A protein and the small-molecule ligand that binds it are described below.
Small molecule (SMILES): Nc1ncnc2c1ncn2[C@@H]1O[C@H](CO[P](=O)(O)O[P](=O)(O)NP(=O)(O)O)[C@@H](O)[C@H]1O

Sequence of chain 1.B:
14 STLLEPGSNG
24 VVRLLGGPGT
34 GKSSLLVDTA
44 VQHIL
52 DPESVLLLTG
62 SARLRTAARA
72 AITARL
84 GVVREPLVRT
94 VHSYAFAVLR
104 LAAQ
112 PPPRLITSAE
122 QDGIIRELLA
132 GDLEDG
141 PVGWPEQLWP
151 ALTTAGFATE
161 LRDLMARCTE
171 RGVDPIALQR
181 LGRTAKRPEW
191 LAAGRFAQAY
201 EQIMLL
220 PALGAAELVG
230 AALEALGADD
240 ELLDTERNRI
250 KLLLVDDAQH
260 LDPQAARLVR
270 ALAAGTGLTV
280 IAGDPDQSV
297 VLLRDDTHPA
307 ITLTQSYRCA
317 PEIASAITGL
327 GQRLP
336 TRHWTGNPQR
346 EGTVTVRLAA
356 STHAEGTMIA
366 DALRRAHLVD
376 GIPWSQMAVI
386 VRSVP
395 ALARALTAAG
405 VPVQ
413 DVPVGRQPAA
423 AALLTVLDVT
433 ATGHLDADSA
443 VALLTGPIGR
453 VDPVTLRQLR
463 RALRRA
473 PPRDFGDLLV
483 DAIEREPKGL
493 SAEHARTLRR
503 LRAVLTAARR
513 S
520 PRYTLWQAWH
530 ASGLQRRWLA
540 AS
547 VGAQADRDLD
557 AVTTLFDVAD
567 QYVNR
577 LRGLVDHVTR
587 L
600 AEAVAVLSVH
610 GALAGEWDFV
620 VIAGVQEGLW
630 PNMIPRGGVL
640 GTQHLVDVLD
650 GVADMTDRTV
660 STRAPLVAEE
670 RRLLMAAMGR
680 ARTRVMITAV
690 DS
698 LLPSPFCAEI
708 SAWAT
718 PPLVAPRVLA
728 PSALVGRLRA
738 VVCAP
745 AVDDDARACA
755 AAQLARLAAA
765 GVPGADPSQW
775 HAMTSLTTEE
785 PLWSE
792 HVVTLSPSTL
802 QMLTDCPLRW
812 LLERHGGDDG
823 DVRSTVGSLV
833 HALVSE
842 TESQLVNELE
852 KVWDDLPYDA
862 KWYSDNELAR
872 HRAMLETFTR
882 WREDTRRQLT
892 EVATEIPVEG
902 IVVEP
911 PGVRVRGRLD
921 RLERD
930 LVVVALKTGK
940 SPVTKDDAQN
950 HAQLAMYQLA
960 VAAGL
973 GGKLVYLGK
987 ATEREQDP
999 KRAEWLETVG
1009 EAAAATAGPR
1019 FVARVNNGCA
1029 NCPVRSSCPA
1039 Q

Binding-site contacts:
Ligand atom N1 contacts residue TYR313 of chain 1.B at 4.2 Å.
Ligand atom C5 contacts residue TYR313 of chain 1.B at 3.6 Å (hydrophobic).
Ligand atom O3A contacts residue THR33 of chain 1.B at 3.7 Å.
Ligand atom O4' contacts residue TYR313 of chain 1.B at 3.7 Å.
Ligand atom PA contacts residue GLY32 of chain 1.B at 4.3 Å.
Ligand atom O2G contacts residue GLY32 of chain 1.B at 3.5 Å (h-bond).
Ligand atom O3G contacts residue ARG679 of chain 1.B at 2.8 Å (salt-bridge).
Ligand atom N3B contacts residue LYS35 of chain 1.B at 4.2 Å.
Ligand atom N7 contacts residue TYR313 of chain 1.B at 3.4 Å.
Ligand atom N6 contacts residue TYR313 of chain 1.B at 3.2 Å (h-bond).
Ligand atom C5' contacts residue THR33 of chain 1.B at 4.2 Å.
Ligand atom O2A contacts residue GLY32 of chain 1.B at 3.6 Å.
Ligand atom PA contacts residue THR33 of chain 1.B at 3.5 Å.
Ligand atom O1A contacts residue SER36 of chain 1.B at 4.0 Å.
Ligand atom O1B contacts residue SER36 of chain 1.B at 2.5 Å (h-bond).
Ligand atom N3B contacts residue SER36 of chain 1.B at 3.9 Å.
Ligand atom O2G contacts residue LYS35 of chain 1.B at 3.4 Å (salt-bridge).
Ligand atom O2A contacts residue THR33 of chain 1.B at 2.3 Å (h-bond).
Ligand atom O3G contacts residue ARG314 of chain 1.B at 3.2 Å (salt-bridge).
Ligand atom O1B contacts residue THR33 of chain 1.B at 3.7 Å.
Ligand atom N9 contacts residue TYR313 of chain 1.B at 4.2 Å.
Ligand atom O5' contacts residue GLY32 of chain 1.B at 4.0 Å.
Ligand atom C6 contacts residue TYR313 of chain 1.B at 3.6 Å (hydrophobic).
Ligand atom C4' contacts residue GLY32 of chain 1.B at 4.2 Å.
Ligand atom O2B contacts residue THR33 of chain 1.B at 2.7 Å (h-bond).
Ligand atom PB contacts residue SER36 of chain 1.B at 3.9 Å.
Ligand atom PA contacts residue SER37 of chain 1.B at 4.0 Å.
Ligand atom O2A contacts residue LYS35 of chain 1.B at 3.4 Å (salt-bridge).
Ligand atom O2A contacts residue GLY34 of chain 1.B at 3.0 Å.
Ligand atom C5' contacts residue GLY32 of chain 1.B at 3.1 Å.
Ligand atom O1A contacts residue SER37 of chain 1.B at 2.7 Å (h-bond).
Ligand atom O2B contacts residue GLY32 of chain 1.B at 3.5 Å.
Ligand atom O1B contacts residue LYS35 of chain 1.B at 3.5 Å.
Ligand atom PB contacts residue THR33 of chain 1.B at 3.5 Å.
Ligand atom C4 contacts residue TYR313 of chain 1.B at 4.3 Å (hydrophobic).
Ligand atom O2B contacts residue LYS35 of chain 1.B at 3.2 Å (salt-bridge).
Ligand atom O1G contacts residue ARG679 of chain 1.B at 3.6 Å (salt-bridge).
Ligand atom C8 contacts residue TYR313 of chain 1.B at 3.7 Å (hydrophobic).
Ligand atom PG contacts residue ARG679 of chain 1.B at 4.0 Å.
Ligand atom PB contacts residue LYS35 of chain 1.B at 3.8 Å.